Binding-site contacts:
Ligand atom C2 contacts residue ASN476 of chain 1.A at 2.5 Å.
Ligand atom O5 contacts residue GLN484 of chain 1.A at 3.7 Å.
Ligand atom C1 contacts residue GLN484 of chain 1.A at 3.4 Å.
Ligand atom C4 contacts residue ASN476 of chain 1.A at 4.2 Å.
Ligand atom N2 contacts residue ASN476 of chain 1.A at 2.9 Å (h-bond).
Ligand atom C3 contacts residue ASN476 of chain 1.A at 3.8 Å.
Ligand atom C7 contacts residue ASN476 of chain 1.A at 3.5 Å.
Ligand atom C5 contacts residue GLN484 of chain 1.A at 4.1 Å.
Ligand atom C1 contacts residue ASN476 of chain 1.A at 1.4 Å.
Ligand atom C5 contacts residue ASN476 of chain 1.A at 3.7 Å.
Ligand atom O5 contacts residue ASN476 of chain 1.A at 2.4 Å (h-bond).
Ligand atom C8 contacts residue THR486 of chain 1.A at 3.9 Å.
Ligand atom O7 contacts residue ASN476 of chain 1.A at 3.6 Å.

Sequence of chain 1.A:
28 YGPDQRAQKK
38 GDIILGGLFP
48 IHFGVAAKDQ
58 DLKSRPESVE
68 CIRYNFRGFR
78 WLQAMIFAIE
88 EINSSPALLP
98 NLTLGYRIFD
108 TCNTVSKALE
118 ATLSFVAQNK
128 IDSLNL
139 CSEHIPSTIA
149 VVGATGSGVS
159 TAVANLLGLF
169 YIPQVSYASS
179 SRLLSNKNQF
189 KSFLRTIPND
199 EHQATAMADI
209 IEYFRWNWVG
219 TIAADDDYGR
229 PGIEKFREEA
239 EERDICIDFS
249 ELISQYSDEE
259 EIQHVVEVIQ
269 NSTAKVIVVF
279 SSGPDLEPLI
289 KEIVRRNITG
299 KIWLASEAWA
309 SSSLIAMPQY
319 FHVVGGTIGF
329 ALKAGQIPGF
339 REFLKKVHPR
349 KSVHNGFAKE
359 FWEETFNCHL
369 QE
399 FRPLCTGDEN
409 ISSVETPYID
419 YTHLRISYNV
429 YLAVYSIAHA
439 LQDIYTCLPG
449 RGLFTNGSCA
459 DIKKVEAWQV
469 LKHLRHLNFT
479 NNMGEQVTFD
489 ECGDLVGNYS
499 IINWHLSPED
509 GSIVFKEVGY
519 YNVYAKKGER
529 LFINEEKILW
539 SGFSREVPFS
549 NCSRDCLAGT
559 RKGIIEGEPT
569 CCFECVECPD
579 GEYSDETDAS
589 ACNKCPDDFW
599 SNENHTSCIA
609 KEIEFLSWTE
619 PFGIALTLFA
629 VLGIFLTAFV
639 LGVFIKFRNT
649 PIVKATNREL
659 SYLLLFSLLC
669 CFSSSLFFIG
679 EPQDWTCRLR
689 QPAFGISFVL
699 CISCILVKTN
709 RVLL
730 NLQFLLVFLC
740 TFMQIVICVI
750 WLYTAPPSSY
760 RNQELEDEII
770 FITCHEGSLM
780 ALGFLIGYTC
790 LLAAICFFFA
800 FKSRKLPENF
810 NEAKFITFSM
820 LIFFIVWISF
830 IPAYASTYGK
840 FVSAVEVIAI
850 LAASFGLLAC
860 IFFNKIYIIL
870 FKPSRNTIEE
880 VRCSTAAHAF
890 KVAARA

A small-molecule ligand and the protein it binds are described below.
Small molecule (SMILES): CC(=O)N[C@@H]1[C@@H](O)[C@H](O)[C@@H](CO)O[C@H]1O